A protein and the small-molecule ligand that binds it are described below.
Small molecule (SMILES): O=P(O)(O)OC[C@H]1O[C@H](COP(=O)(O)O)[C@@H](O)[C@@H]1O

Binding-site contacts:
Ligand atom O1P contacts residue ASP121 of chain 2.B at 3.1 Å (salt-bridge).
Ligand atom O6P contacts residue TYR215 of chain 2.B at 3.6 Å.
Ligand atom O1 contacts residue LYS274 of chain 2.B at 3.6 Å.
Ligand atom O6P contacts residue ARG243 of chain 2.A at 3.6 Å.
Ligand atom P1 contacts residue GLY122 of chain 2.B at 3.7 Å.
Ligand atom O5P contacts residue LYS274 of chain 2.B at 3.3 Å (salt-bridge).
Ligand atom O2P contacts residue GLY122 of chain 2.B at 3.0 Å.
Ligand atom C3 contacts residue MET248 of chain 2.B at 3.5 Å (hydrophobic).
Ligand atom O4P contacts residue ARG243 of chain 2.A at 3.0 Å (salt-bridge).
Ligand atom O3 contacts residue MET248 of chain 2.B at 3.1 Å (h-bond).
Ligand atom P1 contacts residue MG1 of chain 2.E at 3.8 Å.
Ligand atom C1 contacts residue ASP121 of chain 2.B at 3.2 Å.
Ligand atom O5P contacts residue TYR264 of chain 2.B at 2.8 Å (h-bond).
Ligand atom O6 contacts residue LYS274 of chain 2.B at 3.3 Å (salt-bridge).
Ligand atom O6P contacts residue TYR264 of chain 2.B at 3.7 Å.
Ligand atom O3 contacts residue GLY122 of chain 2.B at 3.8 Å.
Ligand atom O1P contacts residue MG1 of chain 2.E at 2.6 Å.
Ligand atom O3 contacts residue ASP121 of chain 2.B at 3.0 Å (salt-bridge).
Ligand atom C2 contacts residue ASP121 of chain 2.B at 3.7 Å.
Ligand atom P2 contacts residue TYR215 of chain 2.B at 3.3 Å.
Ligand atom C2 contacts residue LYS274 of chain 2.B at 3.8 Å.
Ligand atom O6P contacts residue ASN212 of chain 2.B at 3.0 Å (h-bond).
Ligand atom C6 contacts residue TYR264 of chain 2.B at 3.5 Å (hydrophobic).
Ligand atom O1P contacts residue GLU97 of chain 2.B at 2.9 Å (salt-bridge).
Ligand atom O4 contacts residue MET248 of chain 2.B at 3.2 Å (h-bond).
Ligand atom C4 contacts residue MET248 of chain 2.B at 3.6 Å (hydrophobic).
Ligand atom P2 contacts residue LYS274 of chain 2.B at 3.8 Å.
Ligand atom C6 contacts residue TYR244 of chain 2.B at 3.6 Å (hydrophobic).
Ligand atom O3 contacts residue GLY246 of chain 2.B at 3.5 Å (h-bond).
Ligand atom O1 contacts residue ASP121 of chain 2.B at 3.8 Å.
Ligand atom O5 contacts residue LYS274 of chain 2.B at 2.9 Å (salt-bridge).
Ligand atom O4 contacts residue SER247 of chain 2.B at 3.8 Å.
Ligand atom O6P contacts residue TYR244 of chain 2.B at 2.8 Å (h-bond).
Ligand atom O1P contacts residue GLY122 of chain 2.B at 3.3 Å (h-bond).
Ligand atom O3 contacts residue SER247 of chain 2.B at 3.3 Å.
Ligand atom P1 contacts residue ASP121 of chain 2.B at 3.7 Å.
Ligand atom O5P contacts residue TYR215 of chain 2.B at 2.6 Å (h-bond).
Ligand atom C3 contacts residue ASP121 of chain 2.B at 3.5 Å.
Ligand atom C1 contacts residue LYS274 of chain 2.B at 3.8 Å.
Ligand atom O4P contacts residue TYR215 of chain 2.B at 3.6 Å.

Sequence of chain 2.B:
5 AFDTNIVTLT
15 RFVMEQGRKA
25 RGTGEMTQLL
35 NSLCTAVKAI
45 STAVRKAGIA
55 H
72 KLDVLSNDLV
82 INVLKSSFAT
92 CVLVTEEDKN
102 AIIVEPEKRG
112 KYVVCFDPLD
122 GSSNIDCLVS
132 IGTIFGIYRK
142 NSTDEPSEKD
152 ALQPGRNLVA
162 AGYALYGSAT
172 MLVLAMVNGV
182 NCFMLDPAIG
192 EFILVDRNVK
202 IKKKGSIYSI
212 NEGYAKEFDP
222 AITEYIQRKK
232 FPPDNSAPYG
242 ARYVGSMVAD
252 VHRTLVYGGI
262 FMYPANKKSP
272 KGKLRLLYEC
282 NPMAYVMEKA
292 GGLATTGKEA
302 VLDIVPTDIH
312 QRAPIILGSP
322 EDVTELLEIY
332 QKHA

Sequence of chain 2.A:
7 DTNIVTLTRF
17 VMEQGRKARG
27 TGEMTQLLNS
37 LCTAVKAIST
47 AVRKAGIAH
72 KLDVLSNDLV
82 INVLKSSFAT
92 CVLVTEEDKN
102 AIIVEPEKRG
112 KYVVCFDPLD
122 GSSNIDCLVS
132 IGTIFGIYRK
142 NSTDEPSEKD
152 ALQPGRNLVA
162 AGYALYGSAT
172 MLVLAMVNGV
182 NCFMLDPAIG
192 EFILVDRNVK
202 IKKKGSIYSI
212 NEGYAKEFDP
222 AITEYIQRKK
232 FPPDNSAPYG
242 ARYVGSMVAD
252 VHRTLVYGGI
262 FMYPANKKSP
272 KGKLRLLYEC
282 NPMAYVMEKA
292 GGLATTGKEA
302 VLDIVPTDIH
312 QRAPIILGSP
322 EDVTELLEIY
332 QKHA